Binding-site contacts:
Ligand atom C39 contacts residue ILE305 of chain 3.A at 3.7 Å (hydrophobic).
Ligand atom CL contacts residue PHE119 of chain 3.A at 3.3 Å.
Ligand atom N16 contacts residue ASP38 of chain 3.A at 3.1 Å (salt-bridge).
Ligand atom C30 contacts residue PHE124 of chain 3.A at 3.7 Å (hydrophobic).
Ligand atom C39 contacts residue LEU224 of chain 3.A at 3.8 Å (hydrophobic).
Ligand atom CL contacts residue PRO118 of chain 3.A at 3.4 Å.
Ligand atom C23 contacts residue GLY228 of chain 3.A at 3.7 Å.
Ligand atom O38 contacts residue ASP38 of chain 3.A at 2.7 Å (salt-bridge).
Ligand atom O31 contacts residue THR85 of chain 3.A at 2.5 Å (h-bond).
Ligand atom C35 contacts residue GLY40 of chain 3.A at 3.8 Å.
Ligand atom N17 contacts residue GLY228 of chain 3.A at 3.6 Å (h-bond).
Ligand atom C28 contacts residue GLN19 of chain 3.A at 3.8 Å.
Ligand atom C24 contacts residue VAL127 of chain 3.A at 3.7 Å (hydrophobic).
Ligand atom N16 contacts residue GLY228 of chain 3.A at 3.5 Å (h-bond).
Ligand atom C13 contacts residue ASP38 of chain 3.A at 3.7 Å.
Ligand atom N16 contacts residue ASP226 of chain 3.A at 2.7 Å (salt-bridge).
Ligand atom O36 contacts residue TYR83 of chain 3.A at 3.4 Å.
Ligand atom C13 contacts residue TYR83 of chain 3.A at 3.8 Å (hydrophobic).
Ligand atom C34 contacts residue GLY40 of chain 3.A at 3.5 Å.
Ligand atom O11 contacts residue ILE137 of chain 3.A at 3.4 Å.
Ligand atom O38 contacts residue GLY40 of chain 3.A at 3.1 Å.
Ligand atom C7 contacts residue GLN135 of chain 3.A at 3.8 Å.
Ligand atom C37 contacts residue LEU224 of chain 3.A at 3.7 Å (hydrophobic).
Ligand atom C33 contacts residue ASP226 of chain 3.A at 3.4 Å.
Ligand atom C14 contacts residue ASP226 of chain 3.A at 3.8 Å.
Ligand atom CL contacts residue PHE124 of chain 3.A at 3.7 Å.
Ligand atom C18 contacts residue THR85 of chain 3.A at 3.3 Å.
Ligand atom C10 contacts residue GLN135 of chain 3.A at 3.8 Å.
Ligand atom C21 contacts residue GLY228 of chain 3.A at 3.7 Å.
Ligand atom C19 contacts residue THR85 of chain 3.A at 3.3 Å.
Ligand atom C8 contacts residue GLN135 of chain 3.A at 3.8 Å.
Ligand atom O36 contacts residue SER84 of chain 3.A at 3.1 Å (h-bond).
Ligand atom C23 contacts residue ASP38 of chain 3.A at 3.8 Å.
Ligand atom C15 contacts residue ASP38 of chain 3.A at 3.3 Å.
Ligand atom O38 contacts residue SER41 of chain 3.A at 3.5 Å (h-bond).
Ligand atom C9 contacts residue GLY40 of chain 3.A at 3.6 Å.
Ligand atom C14 contacts residue ASP38 of chain 3.A at 3.8 Å.
Ligand atom C21 contacts residue PHE124 of chain 3.A at 3.7 Å (hydrophobic).
Ligand atom N12 contacts residue GLY40 of chain 3.A at 3.2 Å (h-bond).
Ligand atom C5 contacts residue ARG82 of chain 3.A at 3.7 Å.

The protein below binds the small molecule below.
Small molecule (SMILES): CC[C@H](C[C@H](O)[C@@H](N)CN1CC(=O)N(c2ccccc2Cl)CC1(C)C)C(=O)NC1[C@@H]2CC3C[C@H]1CC(O)(C3)C2

Sequence of chain 3.A:
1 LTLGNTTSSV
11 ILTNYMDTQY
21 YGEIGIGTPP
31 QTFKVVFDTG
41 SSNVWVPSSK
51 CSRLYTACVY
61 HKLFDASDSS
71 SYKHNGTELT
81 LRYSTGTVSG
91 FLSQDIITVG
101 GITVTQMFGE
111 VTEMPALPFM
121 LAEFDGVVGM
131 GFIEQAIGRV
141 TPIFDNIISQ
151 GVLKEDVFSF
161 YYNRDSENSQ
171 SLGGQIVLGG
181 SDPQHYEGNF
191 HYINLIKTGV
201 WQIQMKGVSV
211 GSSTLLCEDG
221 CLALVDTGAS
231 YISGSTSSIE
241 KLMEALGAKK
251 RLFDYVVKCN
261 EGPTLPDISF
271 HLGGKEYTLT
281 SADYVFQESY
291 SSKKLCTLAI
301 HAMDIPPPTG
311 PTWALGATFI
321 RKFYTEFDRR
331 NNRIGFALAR